The protein below binds the small molecule below.
Small molecule (SMILES): COc1ccc(Oc2cccc([C@@H](C)Nc3nc4n(n3)C(=O)CC(C)=N4)c2)cc1

Sequence of chain 1.A:
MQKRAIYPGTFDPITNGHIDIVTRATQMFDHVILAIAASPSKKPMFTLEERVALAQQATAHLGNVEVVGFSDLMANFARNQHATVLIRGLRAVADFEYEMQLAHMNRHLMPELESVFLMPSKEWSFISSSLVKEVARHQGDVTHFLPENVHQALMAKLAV

Binding-site contacts:
Ligand atom O contacts residue MET74 of chain 1.A at 3.7 Å.
Ligand atom C16 contacts residue PG41 of chain 1.G at 3.7 Å.
Ligand atom C contacts residue GLU99 of chain 1.A at 3.6 Å.
Ligand atom C3 contacts residue PRO8 of chain 1.A at 3.7 Å (hydrophobic).
Ligand atom N contacts residue HIS138 of chain 9.A at 3.6 Å.
Ligand atom O1 contacts residue PHE70 of chain 1.A at 3.7 Å.
Ligand atom C14 contacts residue SER71 of chain 1.A at 3.7 Å.
Ligand atom O2 contacts residue PG41 of chain 1.G at 3.2 Å.
Ligand atom N3 contacts residue LEU73 of chain 1.A at 3.7 Å.
Ligand atom C8 contacts residue PG41 of chain 1.G at 3.7 Å.
Ligand atom C19 contacts residue ASN106 of chain 1.A at 3.5 Å.
Ligand atom C15 contacts residue HIS138 of chain 9.A at 3.5 Å.
Ligand atom C10 contacts residue ALA37 of chain 1.A at 3.7 Å (hydrophobic).
Ligand atom C contacts residue LEU102 of chain 1.A at 3.6 Å (hydrophobic).
Ligand atom N4 contacts residue MET74 of chain 1.A at 2.9 Å (h-bond).
Ligand atom C12 contacts residue ALA37 of chain 1.A at 3.4 Å (hydrophobic).
Ligand atom C contacts residue ARG88 of chain 1.A at 3.4 Å.
Ligand atom C5 contacts residue MET74 of chain 1.A at 3.6 Å (hydrophobic).
Ligand atom N contacts residue ASP72 of chain 1.A at 3.0 Å (salt-bridge).
Ligand atom C13 contacts residue HIS138 of chain 9.A at 3.6 Å.
Ligand atom N4 contacts residue LEU73 of chain 1.A at 3.6 Å.
Ligand atom N1 contacts residue HIS138 of chain 9.A at 3.4 Å.
Ligand atom C11 contacts residue ALA37 of chain 1.A at 3.6 Å (hydrophobic).
Ligand atom C9 contacts residue ALA37 of chain 1.A at 3.6 Å (hydrophobic).
Ligand atom C5 contacts residue PG41 of chain 1.G at 3.7 Å.
Ligand atom O contacts residue LEU102 of chain 1.A at 3.7 Å.
Ligand atom C7 contacts residue ALA37 of chain 1.A at 3.4 Å (hydrophobic).
Ligand atom C3 contacts residue PG41 of chain 1.G at 3.8 Å.
Ligand atom C2 contacts residue ARG88 of chain 1.A at 3.6 Å.
Ligand atom C8 contacts residue ALA37 of chain 1.A at 3.4 Å (hydrophobic).
Ligand atom C contacts residue ASN106 of chain 1.A at 3.4 Å.
Ligand atom O2 contacts residue GLU134 of chain 9.A at 3.5 Å.
Ligand atom C14 contacts residue ASP72 of chain 1.A at 3.4 Å.
Ligand atom O contacts residue ASN106 of chain 1.A at 3.1 Å (h-bond).
Ligand atom C9 contacts residue THR10 of chain 1.A at 3.6 Å.
Ligand atom C1 contacts residue MET74 of chain 1.A at 3.7 Å (hydrophobic).
Ligand atom C9 contacts residue PG41 of chain 1.G at 3.6 Å.
Ligand atom C12 contacts residue PHE70 of chain 1.A at 3.8 Å (hydrophobic).
Ligand atom C4 contacts residue PG41 of chain 1.G at 3.8 Å.
Ligand atom C6 contacts residue PG41 of chain 1.G at 3.7 Å.

Sequence of chain 9.A:
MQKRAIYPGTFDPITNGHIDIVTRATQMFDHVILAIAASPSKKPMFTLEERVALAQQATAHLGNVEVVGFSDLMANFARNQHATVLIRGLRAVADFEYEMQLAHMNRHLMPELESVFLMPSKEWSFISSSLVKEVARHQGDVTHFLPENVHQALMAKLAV